Sequence of chain 1.A:
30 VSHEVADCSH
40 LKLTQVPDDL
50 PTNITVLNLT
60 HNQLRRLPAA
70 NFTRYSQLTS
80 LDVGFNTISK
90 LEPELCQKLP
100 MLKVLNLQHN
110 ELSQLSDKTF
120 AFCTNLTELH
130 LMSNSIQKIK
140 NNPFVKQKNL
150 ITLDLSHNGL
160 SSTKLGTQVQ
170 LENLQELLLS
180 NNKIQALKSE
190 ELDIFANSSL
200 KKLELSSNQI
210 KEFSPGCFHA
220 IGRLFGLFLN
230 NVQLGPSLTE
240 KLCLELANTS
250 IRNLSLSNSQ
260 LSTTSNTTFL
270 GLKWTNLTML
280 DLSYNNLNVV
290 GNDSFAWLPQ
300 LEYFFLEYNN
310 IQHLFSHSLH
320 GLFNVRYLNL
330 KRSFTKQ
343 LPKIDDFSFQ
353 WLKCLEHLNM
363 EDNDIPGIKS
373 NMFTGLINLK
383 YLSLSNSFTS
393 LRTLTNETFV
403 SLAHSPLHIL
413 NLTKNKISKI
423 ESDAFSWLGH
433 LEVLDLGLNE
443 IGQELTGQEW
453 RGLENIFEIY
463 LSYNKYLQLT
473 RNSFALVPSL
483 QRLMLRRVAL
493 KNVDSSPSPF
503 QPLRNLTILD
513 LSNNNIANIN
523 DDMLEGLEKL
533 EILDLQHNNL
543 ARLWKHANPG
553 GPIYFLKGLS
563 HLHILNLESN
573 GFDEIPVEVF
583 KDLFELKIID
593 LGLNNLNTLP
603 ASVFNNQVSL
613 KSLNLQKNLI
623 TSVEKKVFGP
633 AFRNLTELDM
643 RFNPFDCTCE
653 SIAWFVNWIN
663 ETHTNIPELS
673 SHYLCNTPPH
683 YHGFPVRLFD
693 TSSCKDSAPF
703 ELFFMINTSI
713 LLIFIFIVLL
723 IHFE

The protein below binds the small molecule below.
Small molecule (SMILES): CC(=O)N[C@H]1[C@H](O[C@H]2[C@H](O)[C@@H](NC(C)=O)CO[C@@H]2CO)O[C@H](CO)[C@@H](O)[C@@H]1O

Binding-site contacts:
Ligand atom C4 contacts residue ASN252 of chain 1.A at 4.2 Å.
Ligand atom C1 contacts residue ASN252 of chain 1.A at 1.4 Å.
Ligand atom N2 contacts residue TYR302 of chain 1.A at 3.8 Å.
Ligand atom O5 contacts residue MET278 of chain 1.A at 3.6 Å.
Ligand atom O5 contacts residue ASN252 of chain 1.A at 2.4 Å (h-bond).
Ligand atom C2 contacts residue ASN252 of chain 1.A at 2.5 Å.
Ligand atom C5 contacts residue MET278 of chain 1.A at 4.4 Å (hydrophobic).
Ligand atom C3 contacts residue ASN252 of chain 1.A at 3.8 Å.
Ligand atom C8 contacts residue LYS200 of chain 1.A at 3.7 Å.
Ligand atom N2 contacts residue ASN252 of chain 1.A at 2.9 Å (h-bond).
Ligand atom C7 contacts residue ASN252 of chain 1.A at 3.5 Å.
Ligand atom O6 contacts residue TYR302 of chain 1.A at 4.4 Å.
Ligand atom C7 contacts residue TYR302 of chain 1.A at 3.4 Å (hydrophobic).
Ligand atom C1 contacts residue MET278 of chain 1.A at 4.2 Å (hydrophobic).
Ligand atom C6 contacts residue MET278 of chain 1.A at 4.3 Å (hydrophobic).
Ligand atom C6 contacts residue TYR302 of chain 1.A at 3.8 Å (hydrophobic).
Ligand atom O7 contacts residue ASN252 of chain 1.A at 3.7 Å.
Ligand atom O7 contacts residue TYR302 of chain 1.A at 2.4 Å (h-bond).
Ligand atom C5 contacts residue ASN252 of chain 1.A at 3.7 Å.